A protein and the small-molecule ligand that binds it are described below.
Small molecule (SMILES): CCOC(=O)C=Cc1ccc(C(=C2CCCCC2)c2ccc(O)cc2)cc1

Sequence of chain 1.C:
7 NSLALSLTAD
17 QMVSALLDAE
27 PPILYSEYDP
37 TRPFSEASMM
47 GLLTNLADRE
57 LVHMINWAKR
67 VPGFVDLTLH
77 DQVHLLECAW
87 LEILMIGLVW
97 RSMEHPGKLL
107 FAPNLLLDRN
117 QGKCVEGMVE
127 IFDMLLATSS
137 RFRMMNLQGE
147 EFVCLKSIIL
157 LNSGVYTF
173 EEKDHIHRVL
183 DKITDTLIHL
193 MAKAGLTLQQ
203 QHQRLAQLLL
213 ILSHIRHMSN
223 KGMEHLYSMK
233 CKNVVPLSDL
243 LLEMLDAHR

Binding-site contacts:
Ligand atom C05 contacts residue GLU56 of chain 1.C at 3.4 Å.
Ligand atom C02 contacts residue GLU56 of chain 1.C at 3.4 Å.
Ligand atom C12 contacts residue THR50 of chain 1.C at 4.1 Å.
Ligand atom C20 contacts residue THR50 of chain 1.C at 3.8 Å.
Ligand atom C27 contacts residue PHE107 of chain 1.C at 4.0 Å (hydrophobic).
Ligand atom O01 contacts residue ARG97 of chain 1.C at 3.5 Å (salt-bridge).
Ligand atom C11 contacts residue LEU228 of chain 1.C at 3.5 Å (hydrophobic).
Ligand atom C21 contacts residue LEU49 of chain 1.C at 3.9 Å (hydrophobic).
Ligand atom C11 contacts residue TRP86 of chain 1.C at 4.2 Å (hydrophobic).
Ligand atom C10 contacts residue LEU228 of chain 1.C at 3.9 Å (hydrophobic).
Ligand atom C25 contacts residue MET124 of chain 1.C at 3.7 Å (hydrophobic).
Ligand atom C20 contacts residue LEU228 of chain 1.C at 3.6 Å (hydrophobic).
Ligand atom C12 contacts residue LEU228 of chain 1.C at 3.7 Å (hydrophobic).
Ligand atom C10 contacts residue LEU87 of chain 1.C at 4.1 Å (hydrophobic).
Ligand atom C21 contacts residue LEU228 of chain 1.C at 4.0 Å (hydrophobic).
Ligand atom C03 contacts residue LEU90 of chain 1.C at 3.8 Å (hydrophobic).
Ligand atom C25 contacts residue ILE127 of chain 1.C at 4.1 Å (hydrophobic).
Ligand atom C05 contacts residue ALA53 of chain 1.C at 4.0 Å (hydrophobic).
Ligand atom O01 contacts residue GLU56 of chain 1.C at 2.5 Å (salt-bridge).
Ligand atom C23 contacts residue LEU228 of chain 1.C at 4.0 Å (hydrophobic).
Ligand atom C04 contacts residue PHE107 of chain 1.C at 4.3 Å (hydrophobic).
Ligand atom C10 contacts residue ALA53 of chain 1.C at 3.7 Å (hydrophobic).
Ligand atom C02 contacts residue LEU90 of chain 1.C at 4.2 Å (hydrophobic).
Ligand atom C24 contacts residue HIS227 of chain 1.C at 4.2 Å.
Ligand atom C13 contacts residue THR50 of chain 1.C at 3.6 Å.
Ligand atom C13 contacts residue LEU228 of chain 1.C at 4.1 Å (hydrophobic).
Ligand atom C26 contacts residue LEU131 of chain 1.C at 3.8 Å (hydrophobic).
Ligand atom C24 contacts residue LEU228 of chain 1.C at 4.0 Å (hydrophobic).
Ligand atom O01 contacts residue LEU90 of chain 1.C at 4.0 Å.
Ligand atom C06 contacts residue ALA53 of chain 1.C at 3.7 Å (hydrophobic).
Ligand atom C06 contacts residue LEU49 of chain 1.C at 4.0 Å (hydrophobic).
Ligand atom C13 contacts residue LEU243 of chain 1.C at 3.8 Å (hydrophobic).
Ligand atom C24 contacts residue MET124 of chain 1.C at 3.8 Å (hydrophobic).
Ligand atom C26 contacts residue ILE127 of chain 1.C at 3.9 Å (hydrophobic).
Ligand atom C09 contacts residue ALA53 of chain 1.C at 4.3 Å (hydrophobic).
Ligand atom C13 contacts residue LEU239 of chain 1.C at 4.2 Å (hydrophobic).
Ligand atom C11 contacts residue ALA53 of chain 1.C at 3.7 Å (hydrophobic).
Ligand atom C12 contacts residue ALA53 of chain 1.C at 4.2 Å (hydrophobic).
Ligand atom C03 contacts residue LEU94 of chain 1.C at 4.0 Å (hydrophobic).
Ligand atom C20 contacts residue MET46 of chain 1.C at 4.2 Å (hydrophobic).